Sequence of chain 1.OB:
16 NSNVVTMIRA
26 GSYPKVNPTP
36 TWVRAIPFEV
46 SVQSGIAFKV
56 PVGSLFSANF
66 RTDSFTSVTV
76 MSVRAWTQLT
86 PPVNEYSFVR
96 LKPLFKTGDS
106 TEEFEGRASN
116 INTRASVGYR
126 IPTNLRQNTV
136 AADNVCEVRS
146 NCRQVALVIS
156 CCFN

Binding-site contacts:
Ligand atom C6 contacts residue ARG125 of chain 1.G at 3.9 Å.
Ligand atom OP2 contacts residue SER77 of chain 1.G at 4.0 Å.
Ligand atom P contacts residue ARG125 of chain 1.G at 4.3 Å.
Ligand atom O4 contacts residue ASN16 of chain 1.OB at 3.8 Å.
Ligand atom OP1 contacts residue ARG125 of chain 1.G at 3.6 Å.
Ligand atom O5' contacts residue ARG125 of chain 1.G at 3.8 Å.
Ligand atom C5 contacts residue ARG125 of chain 1.G at 3.9 Å.
Ligand atom C2 contacts residue ASN16 of chain 1.OB at 3.4 Å.
Ligand atom C4 contacts residue ARG125 of chain 1.G at 3.8 Å.
Ligand atom OP3 contacts residue ARG131 of chain 1.G at 4.2 Å.
Ligand atom C3' contacts residue ARG125 of chain 1.G at 4.2 Å.
Ligand atom O4 contacts residue SER17 of chain 1.OB at 3.1 Å.
Ligand atom N3 contacts residue ARG125 of chain 1.G at 4.2 Å.
Ligand atom O4 contacts residue ARG125 of chain 1.G at 3.8 Å.
Ligand atom C2 contacts residue ARG125 of chain 1.G at 4.3 Å.
Ligand atom O2 contacts residue ASN16 of chain 1.OB at 3.3 Å (h-bond).
Ligand atom OP1 contacts residue ARG131 of chain 1.G at 3.9 Å.
Ligand atom C5' contacts residue MET76 of chain 1.G at 4.0 Å (hydrophobic).
Ligand atom P contacts residue ARG131 of chain 1.G at 4.1 Å.
Ligand atom N3 contacts residue ASN16 of chain 1.OB at 2.8 Å (h-bond).
Ligand atom OP3 contacts residue ARG125 of chain 1.G at 3.2 Å.
Ligand atom C4 contacts residue SER17 of chain 1.OB at 4.2 Å.
Ligand atom C5' contacts residue ARG131 of chain 1.G at 3.4 Å.
Ligand atom C4 contacts residue ASN16 of chain 1.OB at 3.7 Å.
Ligand atom OP2 contacts residue ARG131 of chain 1.G at 4.4 Å.
Ligand atom O5' contacts residue ARG131 of chain 1.G at 3.0 Å (salt-bridge).
Ligand atom OP1 contacts residue ILE23 of chain 1.OB at 4.0 Å.
Ligand atom N1 contacts residue ARG125 of chain 1.G at 4.4 Å.
Ligand atom OP3 contacts residue SER77 of chain 1.G at 4.3 Å.

Sequence of chain 1.G:
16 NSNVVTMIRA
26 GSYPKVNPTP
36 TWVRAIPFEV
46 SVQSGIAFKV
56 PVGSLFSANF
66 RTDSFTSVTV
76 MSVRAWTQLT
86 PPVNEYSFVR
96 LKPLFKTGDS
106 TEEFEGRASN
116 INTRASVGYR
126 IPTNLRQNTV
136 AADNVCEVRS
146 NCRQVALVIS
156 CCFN

The protein below binds the small molecule below.
Small molecule (SMILES): CO[P](=O)(O)O[C@H]1[C@@H](O)[C@H](n2ccc(=O)[nH]c2=O)O[C@@H]1COP(=O)(O)O